Sequence of chain 1.A:
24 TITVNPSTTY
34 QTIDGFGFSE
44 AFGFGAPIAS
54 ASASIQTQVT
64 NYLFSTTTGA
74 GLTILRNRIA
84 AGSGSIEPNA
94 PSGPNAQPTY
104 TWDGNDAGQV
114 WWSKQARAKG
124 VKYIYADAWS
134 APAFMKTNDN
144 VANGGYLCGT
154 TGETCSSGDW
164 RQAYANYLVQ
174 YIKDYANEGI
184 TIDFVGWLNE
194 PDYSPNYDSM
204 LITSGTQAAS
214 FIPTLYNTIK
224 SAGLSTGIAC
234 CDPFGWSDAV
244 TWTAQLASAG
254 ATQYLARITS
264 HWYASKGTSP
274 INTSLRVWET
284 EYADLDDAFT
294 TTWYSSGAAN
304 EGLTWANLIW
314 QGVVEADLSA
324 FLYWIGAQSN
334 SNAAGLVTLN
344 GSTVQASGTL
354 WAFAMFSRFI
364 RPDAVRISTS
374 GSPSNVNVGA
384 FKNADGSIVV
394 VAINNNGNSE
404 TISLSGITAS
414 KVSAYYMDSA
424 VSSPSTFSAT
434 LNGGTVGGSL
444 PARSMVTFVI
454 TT

This small molecule binds to this protein.
Small molecule (SMILES): OC[C@H]1O[C@H](O)[C@@H](O)[C@@H](O)[C@@H]1O

Binding-site contacts:
Ligand atom C2 contacts residue SER53 of chain 1.A at 2.4 Å.
Ligand atom C5 contacts residue SER53 of chain 1.A at 2.9 Å.
Ligand atom C6 contacts residue SER53 of chain 1.A at 4.2 Å.
Ligand atom O5 contacts residue SER53 of chain 1.A at 2.4 Å (h-bond).
Ligand atom O2 contacts residue ALA49 of chain 1.A at 3.7 Å.
Ligand atom C3 contacts residue ASN108 of chain 1.A at 4.3 Å.
Ligand atom C1 contacts residue SER53 of chain 1.A at 1.5 Å.
Ligand atom C1 contacts residue ALA49 of chain 1.A at 3.2 Å (hydrophobic).
Ligand atom O2 contacts residue SER53 of chain 1.A at 3.6 Å.
Ligand atom O4 contacts residue SER53 of chain 1.A at 4.5 Å.
Ligand atom C3 contacts residue SER53 of chain 1.A at 2.9 Å.
Ligand atom C4 contacts residue SER53 of chain 1.A at 3.5 Å.
Ligand atom O6 contacts residue SER53 of chain 1.A at 4.2 Å.
Ligand atom O5 contacts residue ALA49 of chain 1.A at 4.3 Å.
Ligand atom C2 contacts residue ALA49 of chain 1.A at 3.8 Å (hydrophobic).
Ligand atom O3 contacts residue SER53 of chain 1.A at 4.2 Å.
Ligand atom O3 contacts residue ASN108 of chain 1.A at 3.0 Å (h-bond).